Binding-site contacts:
Ligand atom N1 contacts residue TRP153 of chain 1.A at 3.0 Å (h-bond).
Ligand atom O1B contacts residue PHE118 of chain 1.A at 3.4 Å.
Ligand atom C2M contacts residue PHE118 of chain 1.A at 3.2 Å (hydrophobic).
Ligand atom O2Q contacts residue TRP152 of chain 1.A at 3.4 Å.
Ligand atom C6Q contacts residue HIS210 of chain 1.A at 3.4 Å.
Ligand atom C3Q contacts residue PHE118 of chain 1.A at 3.6 Å (hydrophobic).
Ligand atom C3' contacts residue SER181 of chain 1.A at 3.2 Å.
Ligand atom N3 contacts residue THR159 of chain 1.A at 3.6 Å (h-bond).
Ligand atom N3Q contacts residue PHE118 of chain 1.A at 3.0 Å (h-bond).
Ligand atom O3' contacts residue SER181 of chain 1.A at 2.6 Å (h-bond).
Ligand atom C4Q contacts residue TYR14 of chain 1.A at 3.5 Å (hydrophobic).
Ligand atom O5Q contacts residue ILE190 of chain 1.A at 3.6 Å.
Ligand atom O1A contacts residue LYS29 of chain 1.A at 3.3 Å (salt-bridge).
Ligand atom O3' contacts residue TRP152 of chain 1.A at 3.7 Å.
Ligand atom O4Q contacts residue ILE212 of chain 1.A at 3.2 Å.
Ligand atom O4' contacts residue TRP153 of chain 1.A at 2.9 Å (h-bond).
Ligand atom O2B contacts residue LYS29 of chain 1.A at 2.4 Å (salt-bridge).
Ligand atom C2M contacts residue SAH1 of chain 1.C at 3.5 Å.
Ligand atom O2A contacts residue ARG177 of chain 1.A at 2.8 Å (salt-bridge).
Ligand atom C2M contacts residue TYR14 of chain 1.A at 3.4 Å (hydrophobic).
Ligand atom C4 contacts residue TRP153 of chain 1.A at 3.5 Å (hydrophobic).
Ligand atom N3 contacts residue ASN157 of chain 1.A at 3.0 Å (h-bond).
Ligand atom O2B contacts residue ARG177 of chain 1.A at 3.4 Å (salt-bridge).
Ligand atom O2 contacts residue PHE158 of chain 1.A at 3.1 Å.
Ligand atom O4Q contacts residue TYR14 of chain 1.A at 3.0 Å (h-bond).
Ligand atom O1B contacts residue ARG241 of chain 1.A at 2.8 Å (salt-bridge).
Ligand atom PB contacts residue LYS29 of chain 1.A at 3.4 Å.
Ligand atom C2' contacts residue TYR162 of chain 1.A at 3.7 Å (hydrophobic).
Ligand atom C5 contacts residue TRP153 of chain 1.A at 3.3 Å (hydrophobic).
Ligand atom O2Q contacts residue ARG241 of chain 1.A at 2.9 Å (salt-bridge).
Ligand atom C2 contacts residue TRP153 of chain 1.A at 3.3 Å (hydrophobic).
Ligand atom O2Q contacts residue PHE118 of chain 1.A at 3.3 Å.
Ligand atom O2 contacts residue TRP153 of chain 1.A at 3.4 Å.
Ligand atom O2 contacts residue THR159 of chain 1.A at 3.1 Å (h-bond).
Ligand atom C1' contacts residue TRP153 of chain 1.A at 3.2 Å (hydrophobic).
Ligand atom N3 contacts residue TRP153 of chain 1.A at 3.5 Å.
Ligand atom C6 contacts residue TRP153 of chain 1.A at 3.5 Å (hydrophobic).
Ligand atom O2A contacts residue SER179 of chain 1.A at 2.6 Å (h-bond).
Ligand atom C2 contacts residue THR159 of chain 1.A at 3.4 Å.
Ligand atom O2 contacts residue ASN157 of chain 1.A at 3.5 Å (h-bond).

Sequence of chain 1.A:
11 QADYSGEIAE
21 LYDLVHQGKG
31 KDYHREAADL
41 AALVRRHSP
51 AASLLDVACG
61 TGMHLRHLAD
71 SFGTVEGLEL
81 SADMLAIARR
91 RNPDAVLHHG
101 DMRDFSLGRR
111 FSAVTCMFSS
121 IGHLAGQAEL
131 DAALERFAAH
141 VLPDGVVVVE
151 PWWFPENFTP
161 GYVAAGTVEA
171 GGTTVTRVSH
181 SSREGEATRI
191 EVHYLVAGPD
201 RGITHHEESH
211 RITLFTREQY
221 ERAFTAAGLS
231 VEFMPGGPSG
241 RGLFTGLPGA

This small molecule binds to this protein.
Small molecule (SMILES): CN[C@H]1[C@@H](O)[C@@H](C)O[C@H](OP(=O)(O)OP(=O)(O)OC[C@H]2O[C@@H](n3cc(C)c(=O)[nH]c3=O)C[C@@H]2O)[C@@H]1O